Binding-site contacts:
Ligand atom C7 contacts residue THR77 of chain 1.B at 4.0 Å.
Ligand atom C3 contacts residue ASN89 of chain 1.B at 3.9 Å.
Ligand atom N2 contacts residue ASN89 of chain 1.B at 3.0 Å (h-bond).
Ligand atom O6 contacts residue THR19 of chain 1.B at 4.3 Å.
Ligand atom O5 contacts residue ASN89 of chain 1.B at 2.3 Å (h-bond).
Ligand atom C1 contacts residue ASN89 of chain 1.B at 1.4 Å.
Ligand atom C6 contacts residue ASN89 of chain 1.B at 4.5 Å.
Ligand atom O5 contacts residue THR19 of chain 1.B at 3.9 Å.
Ligand atom C5 contacts residue TYR21 of chain 1.B at 4.1 Å (hydrophobic).
Ligand atom N2 contacts residue THR77 of chain 1.B at 4.0 Å.
Ligand atom C5 contacts residue ASN89 of chain 1.B at 3.6 Å.
Ligand atom C6 contacts residue THR19 of chain 1.B at 4.5 Å.
Ligand atom C8 contacts residue THR77 of chain 1.B at 3.3 Å.
Ligand atom C4 contacts residue ASN89 of chain 1.B at 4.2 Å.
Ligand atom C6 contacts residue TYR21 of chain 1.B at 3.8 Å (hydrophobic).
Ligand atom O5 contacts residue TYR21 of chain 1.B at 4.3 Å.
Ligand atom C8 contacts residue ASN89 of chain 1.B at 4.4 Å.
Ligand atom C7 contacts residue ASN89 of chain 1.B at 3.1 Å.
Ligand atom C1 contacts residue THR77 of chain 1.B at 3.9 Å.
Ligand atom O7 contacts residue ASN89 of chain 1.B at 2.8 Å (h-bond).
Ligand atom C2 contacts residue ASN89 of chain 1.B at 2.6 Å.

This small molecule binds to this protein.
Small molecule (SMILES): CC(=O)N[C@H]1[C@H](O[C@H]2[C@H](O)[C@@H](NC(C)=O)CO[C@@H]2CO)O[C@H](CO)[C@@H](O)[C@@H]1O

Sequence of chain 1.B:
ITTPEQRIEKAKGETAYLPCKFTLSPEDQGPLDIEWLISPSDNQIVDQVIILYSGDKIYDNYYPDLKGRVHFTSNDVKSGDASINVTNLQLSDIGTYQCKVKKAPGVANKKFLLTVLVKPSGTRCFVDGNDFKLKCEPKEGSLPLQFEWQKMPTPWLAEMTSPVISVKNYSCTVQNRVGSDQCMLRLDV